Sequence of chain 1.A:
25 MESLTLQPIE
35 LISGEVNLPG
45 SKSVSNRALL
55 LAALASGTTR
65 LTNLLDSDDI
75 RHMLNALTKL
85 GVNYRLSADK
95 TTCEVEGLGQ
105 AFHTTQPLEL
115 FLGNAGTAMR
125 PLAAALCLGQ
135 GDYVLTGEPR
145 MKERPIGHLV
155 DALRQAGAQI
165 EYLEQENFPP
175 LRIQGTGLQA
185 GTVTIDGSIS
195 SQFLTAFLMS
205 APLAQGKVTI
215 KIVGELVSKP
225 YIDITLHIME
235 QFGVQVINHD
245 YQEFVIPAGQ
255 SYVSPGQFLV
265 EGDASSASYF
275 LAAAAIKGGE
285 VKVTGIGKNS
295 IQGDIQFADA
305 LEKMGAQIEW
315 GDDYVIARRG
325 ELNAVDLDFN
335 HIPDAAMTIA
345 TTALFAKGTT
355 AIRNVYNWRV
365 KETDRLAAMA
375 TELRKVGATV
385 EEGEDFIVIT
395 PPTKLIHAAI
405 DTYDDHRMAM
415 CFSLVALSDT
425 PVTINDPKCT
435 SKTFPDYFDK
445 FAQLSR

Binding-site contacts:
Ligand atom O3 contacts residue TYR225 of chain 1.A at 3.3 Å.
Ligand atom O11 contacts residue GLN196 of chain 1.A at 3.3 Å (h-bond).
Ligand atom O2 contacts residue TYR225 of chain 1.A at 3.5 Å.
Ligand atom C10 contacts residue PO41 of chain 1.M at 2.9 Å.
Ligand atom C8 contacts residue ASP338 of chain 1.A at 3.4 Å.
Ligand atom C10 contacts residue TYR225 of chain 1.A at 3.4 Å (hydrophobic).
Ligand atom O12 contacts residue S3P1 of chain 1.B at 0.5 Å (h-bond).
Ligand atom O7 contacts residue S3P1 of chain 1.B at 0.3 Å (h-bond).
Ligand atom C1 contacts residue TYR225 of chain 1.A at 3.1 Å (hydrophobic).
Ligand atom C1 contacts residue S3P1 of chain 1.B at 0.3 Å.
Ligand atom O3 contacts residue THR121 of chain 1.A at 3.6 Å.
Ligand atom C6 contacts residue GLN196 of chain 1.A at 3.7 Å.
Ligand atom O12 contacts residue PO41 of chain 1.M at 3.5 Å (h-bond).
Ligand atom C10 contacts residue GLN196 of chain 1.A at 3.7 Å.
Ligand atom C1 contacts residue SER47 of chain 1.A at 3.6 Å.
Ligand atom O2 contacts residue ARG51 of chain 1.A at 2.7 Å (salt-bridge).
Ligand atom O3 contacts residue S3P1 of chain 1.B at 0.3 Å (h-bond).
Ligand atom C1 contacts residue ARG51 of chain 1.A at 3.5 Å.
Ligand atom C9 contacts residue S3P1 of chain 1.B at 0.2 Å.
Ligand atom O11 contacts residue S3P1 of chain 1.B at 0.3 Å (h-bond).
Ligand atom O7 contacts residue GPJ1 of chain 1.D at 3.0 Å (h-bond).
Ligand atom C6 contacts residue GPJ1 of chain 1.D at 3.7 Å.
Ligand atom C5 contacts residue GLN196 of chain 1.A at 3.5 Å.
Ligand atom C8 contacts residue S3P1 of chain 1.B at 0.2 Å.
Ligand atom O12 contacts residue LYS365 of chain 1.A at 2.8 Å (salt-bridge).
Ligand atom O3 contacts residue ARG51 of chain 1.A at 2.9 Å (salt-bridge).
Ligand atom O7 contacts residue LYS46 of chain 1.A at 2.9 Å (salt-bridge).
Ligand atom O2 contacts residue S3P1 of chain 1.B at 0.4 Å (h-bond).
Ligand atom C10 contacts residue S3P1 of chain 1.B at 0.3 Å.
Ligand atom C6 contacts residue ASP338 of chain 1.A at 3.5 Å.
Ligand atom C9 contacts residue PO41 of chain 1.M at 2.6 Å.
Ligand atom O3 contacts residue SER47 of chain 1.A at 2.6 Å (h-bond).
Ligand atom C4 contacts residue GLN196 of chain 1.A at 3.4 Å.
Ligand atom C6 contacts residue S3P1 of chain 1.B at 0.3 Å.
Ligand atom O12 contacts residue ASP338 of chain 1.A at 2.7 Å (salt-bridge).
Ligand atom C4 contacts residue TYR225 of chain 1.A at 3.4 Å (hydrophobic).
Ligand atom O11 contacts residue PO41 of chain 1.M at 2.3 Å (h-bond).
Ligand atom C5 contacts residue S3P1 of chain 1.B at 0.4 Å.
Ligand atom C4 contacts residue S3P1 of chain 1.B at 0.2 Å.
Ligand atom O7 contacts residue ASP338 of chain 1.A at 2.6 Å (salt-bridge).

A protein and the small-molecule ligand that binds it are described below.
Small molecule (SMILES): O=C(O)C1=C[C@@H](O)[C@@H](O)[C@H](O)C1